Sequence of chain 12.A:
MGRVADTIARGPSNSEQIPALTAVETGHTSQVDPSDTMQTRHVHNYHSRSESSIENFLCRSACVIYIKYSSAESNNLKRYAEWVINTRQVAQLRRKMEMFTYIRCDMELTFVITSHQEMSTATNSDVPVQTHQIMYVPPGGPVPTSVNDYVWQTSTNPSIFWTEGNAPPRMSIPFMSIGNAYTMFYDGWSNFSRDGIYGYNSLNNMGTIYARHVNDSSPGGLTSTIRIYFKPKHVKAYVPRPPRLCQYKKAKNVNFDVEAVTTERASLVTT

Sequence of chain 25.A:
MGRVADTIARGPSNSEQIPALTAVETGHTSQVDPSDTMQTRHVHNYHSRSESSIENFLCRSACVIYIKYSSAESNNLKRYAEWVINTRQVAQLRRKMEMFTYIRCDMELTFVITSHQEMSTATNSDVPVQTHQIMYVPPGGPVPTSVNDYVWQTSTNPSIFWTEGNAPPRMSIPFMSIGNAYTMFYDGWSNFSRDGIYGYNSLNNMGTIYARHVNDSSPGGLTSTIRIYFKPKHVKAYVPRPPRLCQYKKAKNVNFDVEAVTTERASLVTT

Binding-site contacts:
Ligand atom C9 contacts residue ASP234 of chain 12.C at 3.6 Å.
Ligand atom C16 contacts residue THR235 of chain 12.C at 3.8 Å.
Ligand atom O2 contacts residue ASP234 of chain 12.C at 3.7 Å.
Ligand atom O4 contacts residue ARG212 of chain 25.A at 2.8 Å (salt-bridge).
Ligand atom C4 contacts residue ASN148 of chain 25.A at 3.3 Å.
Ligand atom N1 contacts residue GLN233 of chain 12.C at 3.3 Å (h-bond).
Ligand atom O4 contacts residue ARG227 of chain 12.A at 3.3 Å (salt-bridge).
Ligand atom C20 contacts residue ARG227 of chain 12.A at 3.6 Å.
Ligand atom C4 contacts residue ASP149 of chain 25.A at 3.5 Å.
Ligand atom C7 contacts residue THR235 of chain 12.C at 3.8 Å.
Ligand atom O2 contacts residue THR235 of chain 12.C at 3.0 Å.
Ligand atom O5 contacts residue ARG212 of chain 25.A at 3.3 Å (salt-bridge).
Ligand atom C6 contacts residue PHE236 of chain 12.C at 3.5 Å (hydrophobic).
Ligand atom C8 contacts residue ASP234 of chain 12.C at 3.3 Å.
Ligand atom S1 contacts residue GLN233 of chain 12.C at 3.7 Å.
Ligand atom O5 contacts residue ARG227 of chain 12.A at 3.5 Å (salt-bridge).
Ligand atom O5 contacts residue TRP152 of chain 25.A at 3.4 Å (h-bond).
Ligand atom O1 contacts residue TYR150 of chain 25.A at 3.0 Å (h-bond).
Ligand atom C13 contacts residue TYR66 of chain 12.A at 3.4 Å (hydrophobic).
Ligand atom C14 contacts residue TYR66 of chain 12.A at 3.4 Å (hydrophobic).
Ligand atom C9 contacts residue ASN148 of chain 25.A at 3.7 Å.
Ligand atom O5 contacts residue TYR229 of chain 12.A at 3.8 Å.
Ligand atom C10 contacts residue ASN148 of chain 25.A at 3.7 Å.
Ligand atom C3 contacts residue ASP149 of chain 25.A at 3.5 Å.
Ligand atom N1 contacts residue GLN153 of chain 25.A at 2.7 Å (h-bond).
Ligand atom C20 contacts residue ARG212 of chain 25.A at 3.4 Å.
Ligand atom O2 contacts residue PHE236 of chain 12.C at 3.4 Å (h-bond).
Ligand atom C2 contacts residue TYR66 of chain 12.A at 3.8 Å (hydrophobic).
Ligand atom C6 contacts residue GLN153 of chain 25.A at 3.2 Å.
Ligand atom C15 contacts residue TYR66 of chain 12.A at 3.4 Å (hydrophobic).
Ligand atom O1 contacts residue GLN233 of chain 12.C at 3.5 Å (h-bond).
Ligand atom C16 contacts residue PHE236 of chain 12.C at 3.7 Å (hydrophobic).
Ligand atom O1 contacts residue ASP149 of chain 25.A at 3.6 Å.
Ligand atom O2 contacts residue GLN233 of chain 12.C at 3.0 Å.
Ligand atom C10 contacts residue ASP234 of chain 12.C at 3.8 Å.
Ligand atom C5 contacts residue GLN153 of chain 25.A at 3.2 Å.
Ligand atom C8 contacts residue ASN148 of chain 25.A at 3.3 Å.
Ligand atom C1 contacts residue GLN153 of chain 25.A at 3.4 Å.
Ligand atom C3 contacts residue ASN148 of chain 25.A at 3.5 Å.
Ligand atom N1 contacts residue PHE236 of chain 12.C at 3.6 Å.

The protein below binds the small molecule below.
Small molecule (SMILES): CCCOc1ccc2cc(S(=O)(=O)Nc3ccc(C(=O)O)cc3)ccc2c1

Sequence of chain 12.C:
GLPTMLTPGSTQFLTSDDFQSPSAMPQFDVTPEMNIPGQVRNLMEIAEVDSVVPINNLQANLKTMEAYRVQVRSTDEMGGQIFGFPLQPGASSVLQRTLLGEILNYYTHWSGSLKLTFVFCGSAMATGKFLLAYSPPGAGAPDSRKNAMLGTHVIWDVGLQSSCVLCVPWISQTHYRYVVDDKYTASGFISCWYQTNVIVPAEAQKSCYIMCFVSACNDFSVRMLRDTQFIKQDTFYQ